Binding-site contacts:
Ligand atom C08 contacts residue ILE241 of chain 3.A at 3.2 Å (hydrophobic).
Ligand atom C22 contacts residue 1IS1 of chain 3.C at 0.1 Å.
Ligand atom C17 contacts residue 1IS1 of chain 3.C at 0.1 Å.
Ligand atom N11 contacts residue 1IS1 of chain 3.C at 0.4 Å (h-bond).
Ligand atom C03 contacts residue 1IS1 of chain 3.C at 0.4 Å.
Ligand atom N16 contacts residue 1IS1 of chain 3.C at 0.2 Å (h-bond).
Ligand atom O02 contacts residue 1IS1 of chain 3.C at 0.5 Å (h-bond).
Ligand atom C20 contacts residue 1IS1 of chain 3.C at 0.1 Å.
Ligand atom C14 contacts residue 1IS1 of chain 3.C at 0.2 Å.
Ligand atom C14 contacts residue GLN275 of chain 3.A at 3.6 Å.
Ligand atom C01 contacts residue 1IS1 of chain 3.C at 0.5 Å.
Ligand atom C15 contacts residue PHE278 of chain 3.A at 3.4 Å (hydrophobic).
Ligand atom C24 contacts residue 1IS1 of chain 3.C at 0.0 Å.
Ligand atom O02 contacts residue MET262 of chain 3.A at 3.3 Å (h-bond).
Ligand atom C14 contacts residue TYR242 of chain 3.A at 3.5 Å (hydrophobic).
Ligand atom C19 contacts residue 1IS1 of chain 3.C at 0.1 Å.
Ligand atom C12 contacts residue GLN275 of chain 3.A at 3.6 Å.
Ligand atom N16 contacts residue GLY274 of chain 3.A at 3.5 Å (h-bond).
Ligand atom C21 contacts residue 1IS1 of chain 3.C at 0.1 Å.
Ligand atom S25 contacts residue GLY274 of chain 3.A at 3.5 Å.
Ligand atom C17 contacts residue GLY274 of chain 3.A at 3.6 Å.
Ligand atom N09 contacts residue ILE241 of chain 3.A at 3.4 Å.
Ligand atom C10 contacts residue 1IS1 of chain 3.C at 0.3 Å.
Ligand atom C22 contacts residue PRO261 of chain 3.A at 3.5 Å (hydrophobic).
Ligand atom C08 contacts residue 1IS1 of chain 3.C at 0.4 Å.
Ligand atom N04 contacts residue 1IS1 of chain 3.C at 0.2 Å (h-bond).
Ligand atom C15 contacts residue 1IS1 of chain 3.C at 0.2 Å.
Ligand atom C22 contacts residue MET262 of chain 3.A at 3.5 Å (hydrophobic).
Ligand atom C06 contacts residue 1IS1 of chain 3.C at 0.2 Å.
Ligand atom N18 contacts residue TYR242 of chain 3.A at 2.8 Å (h-bond).
Ligand atom C23 contacts residue 1IS1 of chain 3.C at 0.0 Å.
Ligand atom C24 contacts residue MET262 of chain 3.A at 3.6 Å (hydrophobic).
Ligand atom C05 contacts residue 1IS1 of chain 3.C at 0.1 Å.
Ligand atom S25 contacts residue 1IS1 of chain 3.C at 0.1 Å (h-bond).
Ligand atom C23 contacts residue MET262 of chain 3.A at 3.4 Å (hydrophobic).
Ligand atom C13 contacts residue 1IS1 of chain 3.C at 0.3 Å.
Ligand atom C07 contacts residue 1IS1 of chain 3.C at 0.3 Å.
Ligand atom C12 contacts residue 1IS1 of chain 3.C at 1.0 Å.
Ligand atom N09 contacts residue 1IS1 of chain 3.C at 0.4 Å (h-bond).
Ligand atom N18 contacts residue 1IS1 of chain 3.C at 0.1 Å (h-bond).

The protein below binds the small molecule below.
Small molecule (SMILES): COc1nc2cccnc2n1C1CC(Nc2nc3ccccc3s2)C1

Sequence of chain 3.A:
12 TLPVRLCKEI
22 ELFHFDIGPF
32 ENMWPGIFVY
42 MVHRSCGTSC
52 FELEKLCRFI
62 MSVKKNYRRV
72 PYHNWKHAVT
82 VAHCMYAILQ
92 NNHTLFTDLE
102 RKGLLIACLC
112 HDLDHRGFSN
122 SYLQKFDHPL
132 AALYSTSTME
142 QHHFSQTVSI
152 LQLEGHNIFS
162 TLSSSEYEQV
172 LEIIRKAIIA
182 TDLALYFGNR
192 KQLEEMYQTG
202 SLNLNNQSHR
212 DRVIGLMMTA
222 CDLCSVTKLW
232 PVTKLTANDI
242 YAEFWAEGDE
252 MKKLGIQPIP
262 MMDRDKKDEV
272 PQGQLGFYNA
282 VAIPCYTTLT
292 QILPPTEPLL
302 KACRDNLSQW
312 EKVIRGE